Binding-site contacts:
Ligand atom C1 contacts residue ARG77 of chain 41.E at 3.4 Å.
Ligand atom C3 contacts residue HIS298 of chain 41.E at 3.8 Å.
Ligand atom O1A contacts residue ARG77 of chain 41.E at 3.1 Å (salt-bridge).
Ligand atom O4 contacts residue VAL296 of chain 41.E at 4.0 Å.
Ligand atom C4 contacts residue TYR72 of chain 41.E at 3.4 Å (hydrophobic).
Ligand atom O1A contacts residue SER89 of chain 41.E at 3.4 Å (h-bond).
Ligand atom C2 contacts residue GLY78 of chain 41.E at 4.1 Å.
Ligand atom C5 contacts residue TYR72 of chain 41.E at 3.4 Å (hydrophobic).
Ligand atom C3 contacts residue VAL296 of chain 41.E at 3.7 Å (hydrophobic).
Ligand atom O1B contacts residue ARG77 of chain 41.E at 2.8 Å (salt-bridge).
Ligand atom O3 contacts residue GLY78 of chain 41.E at 3.6 Å.
Ligand atom O1B contacts residue TYR72 of chain 41.E at 3.8 Å.
Ligand atom C7 contacts residue TYR72 of chain 41.E at 3.9 Å (hydrophobic).
Ligand atom C11 contacts residue ASP85 of chain 41.A at 3.8 Å.
Ligand atom C3 contacts residue GLY78 of chain 41.E at 4.0 Å.
Ligand atom C8 contacts residue TYR72 of chain 41.E at 4.1 Å (hydrophobic).
Ligand atom O6 contacts residue ASN93 of chain 41.E at 3.5 Å (h-bond).
Ligand atom C5 contacts residue ASN93 of chain 41.E at 4.1 Å.
Ligand atom O4 contacts residue HIS298 of chain 41.E at 3.0 Å (h-bond).
Ligand atom C1 contacts residue SER89 of chain 41.E at 4.2 Å.
Ligand atom C3 contacts residue GLY78 of chain 41.E at 4.0 Å.
Ligand atom O10 contacts residue THR291 of chain 41.E at 3.8 Å.
Ligand atom O1A contacts residue GLY78 of chain 41.E at 3.3 Å (h-bond).
Ligand atom O4 contacts residue GLY78 of chain 41.E at 3.0 Å.
Ligand atom O4 contacts residue TYR72 of chain 41.E at 4.2 Å.
Ligand atom C1 contacts residue GLY78 of chain 41.E at 4.0 Å.
Ligand atom C6 contacts residue TYR72 of chain 41.E at 3.3 Å (hydrophobic).
Ligand atom C1 contacts residue TYR72 of chain 41.E at 3.8 Å (hydrophobic).
Ligand atom N5 contacts residue TYR72 of chain 41.E at 3.1 Å (h-bond).
Ligand atom C6 contacts residue ASN93 of chain 41.E at 3.4 Å.
Ligand atom O1B contacts residue ASN80 of chain 41.E at 4.2 Å.
Ligand atom C4 contacts residue GLY78 of chain 41.E at 3.3 Å.
Ligand atom O8 contacts residue TYR72 of chain 41.E at 3.5 Å (h-bond).
Ligand atom O4 contacts residue THR291 of chain 41.E at 3.4 Å.
Ligand atom O10 contacts residue ASN293 of chain 41.E at 3.9 Å.
Ligand atom O4 contacts residue ILE79 of chain 41.E at 3.5 Å (h-bond).
Ligand atom C4 contacts residue HIS298 of chain 41.E at 3.6 Å.
Ligand atom O1B contacts residue SER89 of chain 41.E at 4.1 Å.
Ligand atom C8 contacts residue ARG77 of chain 41.E at 4.2 Å.
Ligand atom O1A contacts residue TYR72 of chain 41.E at 3.5 Å.

Sequence of chain 41.E:
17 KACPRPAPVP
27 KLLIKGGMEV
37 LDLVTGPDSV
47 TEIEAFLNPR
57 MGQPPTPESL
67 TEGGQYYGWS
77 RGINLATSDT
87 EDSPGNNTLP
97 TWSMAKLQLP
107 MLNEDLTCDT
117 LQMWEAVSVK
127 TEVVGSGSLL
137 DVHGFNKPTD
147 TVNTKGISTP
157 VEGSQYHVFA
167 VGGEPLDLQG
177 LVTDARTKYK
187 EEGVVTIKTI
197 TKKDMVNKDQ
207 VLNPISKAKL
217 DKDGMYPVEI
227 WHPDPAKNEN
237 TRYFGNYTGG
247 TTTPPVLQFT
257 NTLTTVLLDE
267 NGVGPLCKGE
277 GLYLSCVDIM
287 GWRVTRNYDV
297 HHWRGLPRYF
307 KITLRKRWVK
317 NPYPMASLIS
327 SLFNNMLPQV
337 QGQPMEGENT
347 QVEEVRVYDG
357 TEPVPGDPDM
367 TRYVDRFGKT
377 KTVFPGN

The small molecule below binds the protein below.
Small molecule (SMILES): CC(=O)N[C@@H]1[C@@H](O[C@@H]2O[C@H](CO)[C@H](O)[C@H](O[C@]3(C(=O)O)C[C@H](O)[C@@H](NC(C)=O)[C@H]([C@H](O)[C@H](O)CO)O3)[C@H]2O)[C@H](O)[C@@H](CO[C@]2(C(=O)O)C[C@H](O)[C@@H](NC(C)=O)[C@H]([C@H](O)[C@H](O)CO)O2)O[C@H]1O

Sequence of chain 41.A:
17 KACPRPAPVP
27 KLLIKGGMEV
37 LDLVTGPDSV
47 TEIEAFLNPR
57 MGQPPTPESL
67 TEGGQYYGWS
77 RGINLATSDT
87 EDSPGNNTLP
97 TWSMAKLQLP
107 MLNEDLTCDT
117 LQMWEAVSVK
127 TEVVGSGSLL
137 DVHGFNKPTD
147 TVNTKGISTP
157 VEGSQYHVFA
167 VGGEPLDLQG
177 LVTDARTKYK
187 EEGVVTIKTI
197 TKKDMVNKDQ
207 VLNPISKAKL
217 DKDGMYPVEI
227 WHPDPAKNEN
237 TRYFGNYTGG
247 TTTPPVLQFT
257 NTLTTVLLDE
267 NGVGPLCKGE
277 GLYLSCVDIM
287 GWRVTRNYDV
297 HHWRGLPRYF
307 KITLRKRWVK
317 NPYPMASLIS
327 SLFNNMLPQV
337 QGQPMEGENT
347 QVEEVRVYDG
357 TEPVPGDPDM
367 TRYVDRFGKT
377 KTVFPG